A small-molecule ligand and the protein it binds are described below.
Small molecule (SMILES): CC(=O)N[C@H]1[C@H]([C@H](O)[C@H](O)CO)O[C@@](O)(C(=O)O)C[C@@H]1O

Sequence of chain 4.A:
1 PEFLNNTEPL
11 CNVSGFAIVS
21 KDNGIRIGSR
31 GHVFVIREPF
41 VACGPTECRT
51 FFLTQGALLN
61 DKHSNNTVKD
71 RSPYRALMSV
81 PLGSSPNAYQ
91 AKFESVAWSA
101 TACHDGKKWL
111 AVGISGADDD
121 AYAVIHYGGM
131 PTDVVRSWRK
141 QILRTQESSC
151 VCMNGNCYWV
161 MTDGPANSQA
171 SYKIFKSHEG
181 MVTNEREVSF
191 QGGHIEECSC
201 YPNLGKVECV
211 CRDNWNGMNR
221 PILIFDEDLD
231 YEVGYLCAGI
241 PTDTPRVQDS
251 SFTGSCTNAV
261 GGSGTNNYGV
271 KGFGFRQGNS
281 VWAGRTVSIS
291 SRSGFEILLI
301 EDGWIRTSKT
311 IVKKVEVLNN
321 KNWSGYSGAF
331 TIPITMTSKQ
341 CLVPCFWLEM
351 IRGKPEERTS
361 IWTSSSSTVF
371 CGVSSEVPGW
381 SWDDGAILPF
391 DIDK

Binding-site contacts:
Ligand atom C4 contacts residue GLU38 of chain 4.A at 3.7 Å.
Ligand atom C4 contacts residue TYR326 of chain 4.A at 3.5 Å (hydrophobic).
Ligand atom O6 contacts residue ARG212 of chain 4.A at 3.4 Å (salt-bridge).
Ligand atom O4 contacts residue ASP70 of chain 4.A at 3.5 Å.
Ligand atom C3 contacts residue GLU38 of chain 4.A at 3.7 Å.
Ligand atom O4 contacts residue GLU38 of chain 4.A at 3.2 Å (salt-bridge).
Ligand atom O8 contacts residue GLU197 of chain 4.A at 3.7 Å.
Ligand atom C5 contacts residue ASP70 of chain 4.A at 3.7 Å.
Ligand atom C2 contacts residue ASP70 of chain 4.A at 3.7 Å.
Ligand atom O1A contacts residue ARG212 of chain 4.A at 3.0 Å (salt-bridge).
Ligand atom O6 contacts residue GLU197 of chain 4.A at 3.6 Å (salt-bridge).
Ligand atom O9 contacts residue GLU196 of chain 4.A at 2.6 Å (salt-bridge).
Ligand atom C9 contacts residue ASN214 of chain 4.A at 3.6 Å.
Ligand atom C1 contacts residue TYR326 of chain 4.A at 3.0 Å (hydrophobic).
Ligand atom O1A contacts residue TYR326 of chain 4.A at 3.3 Å (h-bond).
Ligand atom O7 contacts residue ASP70 of chain 4.A at 3.8 Å.
Ligand atom C8 contacts residue ARG212 of chain 4.A at 3.7 Å.
Ligand atom C6 contacts residue GLU197 of chain 4.A at 3.6 Å.
Ligand atom O1A contacts residue ARG292 of chain 4.A at 2.8 Å (salt-bridge).
Ligand atom O10 contacts residue ARG71 of chain 4.A at 2.8 Å (salt-bridge).
Ligand atom C3 contacts residue TYR326 of chain 4.A at 3.2 Å (hydrophobic).
Ligand atom O9 contacts residue ARG144 of chain 4.A at 3.4 Å (salt-bridge).
Ligand atom C3 contacts residue ARG37 of chain 4.A at 3.8 Å.
Ligand atom O6 contacts residue TYR326 of chain 4.A at 2.8 Å (h-bond).
Ligand atom O9 contacts residue ALA166 of chain 4.A at 3.7 Å.
Ligand atom C9 contacts residue ALA166 of chain 4.A at 3.8 Å (hydrophobic).
Ligand atom C8 contacts residue GLU196 of chain 4.A at 3.5 Å.
Ligand atom C2 contacts residue TYR326 of chain 4.A at 3.1 Å (hydrophobic).
Ligand atom C9 contacts residue GLU196 of chain 4.A at 3.4 Å.
Ligand atom O8 contacts residue ARG212 of chain 4.A at 3.6 Å.
Ligand atom O1B contacts residue ARG37 of chain 4.A at 2.9 Å (salt-bridge).
Ligand atom O1B contacts residue TYR326 of chain 4.A at 3.5 Å (h-bond).
Ligand atom O8 contacts residue GLU196 of chain 4.A at 2.6 Å (salt-bridge).
Ligand atom O2 contacts residue ASP70 of chain 4.A at 2.6 Å (salt-bridge).
Ligand atom O1A contacts residue TYR268 of chain 4.A at 3.6 Å (h-bond).
Ligand atom C3 contacts residue ASP70 of chain 4.A at 3.6 Å.
Ligand atom O10 contacts residue ASP70 of chain 4.A at 3.6 Å.
Ligand atom C1 contacts residue ARG292 of chain 4.A at 3.6 Å.
Ligand atom C6 contacts residue TYR326 of chain 4.A at 3.7 Å (hydrophobic).
Ligand atom O1B contacts residue ARG292 of chain 4.A at 3.0 Å (salt-bridge).